Binding-site contacts:
Ligand atom O1 contacts residue SER68 of chain 1.I at 2.9 Å.
Ligand atom P contacts residue SER68 of chain 1.I at 2.6 Å.
Ligand atom O2 contacts residue ALA67 of chain 1.I at 4.2 Å.
Ligand atom P contacts residue SER69 of chain 1.I at 3.7 Å.
Ligand atom O2 contacts residue SER68 of chain 1.I at 1.5 Å.
Ligand atom O3 contacts residue SER69 of chain 1.I at 4.4 Å.
Ligand atom O2 contacts residue SER69 of chain 1.I at 2.8 Å (h-bond).
Ligand atom O1 contacts residue THR62 of chain 1.I at 4.2 Å.
Ligand atom N contacts residue SER68 of chain 1.I at 4.1 Å.
Ligand atom O3 contacts residue SER68 of chain 1.I at 3.8 Å.
Ligand atom O4 contacts residue SER68 of chain 1.I at 3.2 Å.
Ligand atom O4 contacts residue SER69 of chain 1.I at 3.4 Å (h-bond).

A protein and the small-molecule ligand that binds it are described below.
Small molecule (SMILES): NCCOP(=O)(O)O

Sequence of chain 1.I:
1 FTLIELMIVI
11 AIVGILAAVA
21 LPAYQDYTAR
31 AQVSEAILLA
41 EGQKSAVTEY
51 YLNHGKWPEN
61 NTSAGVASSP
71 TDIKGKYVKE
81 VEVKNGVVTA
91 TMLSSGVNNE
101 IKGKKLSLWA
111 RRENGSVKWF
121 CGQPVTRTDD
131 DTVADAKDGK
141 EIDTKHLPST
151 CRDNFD